The small molecule below binds the protein below.
Small molecule (SMILES): C[C@H](NC(=O)CNC(=O)[C@H](C)NC(=O)[C@@H](NC(=O)[C@@H](N)CCC(N)=O)[C@@H](C)O)C(=O)N[C@@H](CC(N)=O)C(=O)N[C@@H](CO)C(=O)N[C@@H](CCC(N)=O)C(=O)N[C@@H](CCCN=C(N)N)C(=O)NCC(=O)N[C@@H](CO)C(=O)N[C@@H](C)C(=O)NCC=O

Binding-site contacts:
Ligand atom O contacts residue ASN780 of chain 1.B at 3.4 Å (h-bond).
Ligand atom C contacts residue ASN874 of chain 1.B at 3.5 Å.
Ligand atom O contacts residue PHE916 of chain 1.B at 3.3 Å.
Ligand atom CB contacts residue PHE916 of chain 1.B at 3.6 Å (hydrophobic).
Ligand atom NH1 contacts residue ASP82 of chain 1.C at 3.2 Å (salt-bridge).
Ligand atom C contacts residue ASN60 of chain 1.C at 3.5 Å.
Ligand atom CA contacts residue GLY59 of chain 1.C at 3.5 Å.
Ligand atom CA contacts residue ASN874 of chain 1.B at 3.0 Å.
Ligand atom O contacts residue ASN874 of chain 1.B at 3.2 Å (h-bond).
Ligand atom N contacts residue PHE878 of chain 1.B at 3.1 Å.
Ligand atom CB contacts residue ASN791 of chain 1.B at 3.4 Å.
Ligand atom C contacts residue ASN977 of chain 1.B at 3.4 Å.
Ligand atom O contacts residue THR781 of chain 1.B at 3.5 Å.
Ligand atom O contacts residue ASN60 of chain 1.C at 3.3 Å (h-bond).
Ligand atom CG contacts residue TYR385 of chain 1.B at 3.2 Å (hydrophobic).
Ligand atom O contacts residue LYS980 of chain 1.B at 3.3 Å (salt-bridge).
Ligand atom N contacts residue ASN874 of chain 1.B at 3.1 Å (h-bond).
Ligand atom O contacts residue GLY59 of chain 1.C at 3.4 Å (h-bond).
Ligand atom C contacts residue GLY59 of chain 1.C at 3.6 Å.
Ligand atom O contacts residue TYR385 of chain 1.B at 3.4 Å.
Ligand atom CB contacts residue TYR385 of chain 1.B at 3.5 Å (hydrophobic).
Ligand atom O contacts residue ASN780 of chain 1.B at 3.6 Å (h-bond).
Ligand atom C contacts residue TYR385 of chain 1.B at 3.5 Å (hydrophobic).
Ligand atom N contacts residue ASN977 of chain 1.B at 2.5 Å (h-bond).
Ligand atom NH2 contacts residue ARG78 of chain 1.C at 3.6 Å (salt-bridge).
Ligand atom CB contacts residue ASN874 of chain 1.B at 3.2 Å.
Ligand atom CA contacts residue THR781 of chain 1.B at 3.5 Å.
Ligand atom O contacts residue ASN977 of chain 1.B at 3.7 Å.
Ligand atom C contacts residue GLY59 of chain 1.C at 3.5 Å.
Ligand atom N contacts residue GLY59 of chain 1.C at 3.6 Å (h-bond).
Ligand atom CB contacts residue GLY976 of chain 1.B at 3.5 Å.
Ligand atom CG contacts residue ASN780 of chain 1.B at 3.5 Å.
Ligand atom N contacts residue GLY59 of chain 1.C at 3.6 Å (h-bond).
Ligand atom CA contacts residue ASN60 of chain 1.C at 3.1 Å.
Ligand atom CA contacts residue ASN977 of chain 1.B at 3.4 Å.
Ligand atom N contacts residue TYR385 of chain 1.B at 3.5 Å (h-bond).
Ligand atom O contacts residue ASN977 of chain 1.B at 3.5 Å (h-bond).
Ligand atom CA contacts residue ASN977 of chain 1.B at 3.4 Å.
Ligand atom CA contacts residue ASN780 of chain 1.B at 3.4 Å.
Ligand atom N contacts residue ASN780 of chain 1.B at 3.1 Å (h-bond).

Sequence of chain 1.B:
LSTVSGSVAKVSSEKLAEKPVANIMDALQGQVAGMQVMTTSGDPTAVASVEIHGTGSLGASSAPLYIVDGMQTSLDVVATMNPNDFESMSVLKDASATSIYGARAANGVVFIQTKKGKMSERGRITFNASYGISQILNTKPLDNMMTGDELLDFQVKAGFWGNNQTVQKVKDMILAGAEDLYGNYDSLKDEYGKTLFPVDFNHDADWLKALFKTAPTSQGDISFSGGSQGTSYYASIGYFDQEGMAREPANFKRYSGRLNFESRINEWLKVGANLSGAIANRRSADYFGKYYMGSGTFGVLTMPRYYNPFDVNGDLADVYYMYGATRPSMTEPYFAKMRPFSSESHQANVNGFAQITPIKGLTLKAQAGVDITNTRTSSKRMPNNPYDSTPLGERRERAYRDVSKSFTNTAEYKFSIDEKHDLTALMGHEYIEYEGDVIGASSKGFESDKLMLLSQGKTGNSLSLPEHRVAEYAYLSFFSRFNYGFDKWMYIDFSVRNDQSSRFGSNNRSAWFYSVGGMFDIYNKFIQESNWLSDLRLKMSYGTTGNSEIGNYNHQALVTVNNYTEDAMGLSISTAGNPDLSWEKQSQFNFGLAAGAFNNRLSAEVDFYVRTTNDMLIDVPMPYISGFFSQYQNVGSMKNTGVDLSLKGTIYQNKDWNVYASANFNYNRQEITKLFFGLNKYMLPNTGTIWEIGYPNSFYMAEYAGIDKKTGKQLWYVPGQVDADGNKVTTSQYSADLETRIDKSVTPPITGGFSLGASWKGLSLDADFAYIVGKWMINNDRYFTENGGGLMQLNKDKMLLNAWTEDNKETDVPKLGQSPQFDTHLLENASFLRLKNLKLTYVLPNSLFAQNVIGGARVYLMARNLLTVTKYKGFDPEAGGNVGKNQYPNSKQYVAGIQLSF

Sequence of chain 1.C:
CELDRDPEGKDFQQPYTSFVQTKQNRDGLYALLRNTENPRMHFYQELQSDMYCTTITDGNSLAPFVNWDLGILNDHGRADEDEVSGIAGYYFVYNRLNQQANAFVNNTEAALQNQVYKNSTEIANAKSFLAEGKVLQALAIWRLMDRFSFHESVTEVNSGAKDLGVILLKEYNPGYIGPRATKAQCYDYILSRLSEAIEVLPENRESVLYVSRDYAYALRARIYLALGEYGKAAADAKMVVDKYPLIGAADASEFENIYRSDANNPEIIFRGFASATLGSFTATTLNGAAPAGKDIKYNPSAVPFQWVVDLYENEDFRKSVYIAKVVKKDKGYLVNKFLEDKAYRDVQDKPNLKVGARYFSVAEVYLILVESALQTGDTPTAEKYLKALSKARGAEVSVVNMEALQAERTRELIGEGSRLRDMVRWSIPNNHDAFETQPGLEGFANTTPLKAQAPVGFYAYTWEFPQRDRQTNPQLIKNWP